Sequence of chain 1.F:
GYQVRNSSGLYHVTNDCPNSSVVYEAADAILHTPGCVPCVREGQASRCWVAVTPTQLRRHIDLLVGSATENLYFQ

Sequence of chain 2.B:
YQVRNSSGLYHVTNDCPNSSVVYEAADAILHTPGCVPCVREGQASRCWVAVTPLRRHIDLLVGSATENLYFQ

The small molecule below binds the protein below.
Small molecule (SMILES): CC(=O)N[C@@H]1[C@@H](O)[C@H](O)[C@@H](CO)O[C@H]1O

Binding-site contacts:
Ligand atom O5 contacts residue VAL42 of chain 2.B at 3.6 Å.
Ligand atom O7 contacts residue CYS41 of chain 2.B at 2.9 Å (h-bond).
Ligand atom O5 contacts residue CYS41 of chain 2.B at 4.3 Å.
Ligand atom C5 contacts residue ARG43 of chain 2.B at 4.1 Å.
Ligand atom C1 contacts residue ARG43 of chain 2.B at 4.0 Å.
Ligand atom C1 contacts residue CYS41 of chain 2.B at 3.8 Å (hydrophobic).
Ligand atom C7 contacts residue ASN21 of chain 1.F at 3.3 Å.
Ligand atom O5 contacts residue ASN21 of chain 1.F at 2.3 Å (h-bond).
Ligand atom C2 contacts residue ASN21 of chain 1.F at 2.4 Å.
Ligand atom C6 contacts residue ARG43 of chain 2.B at 3.6 Å.
Ligand atom O6 contacts residue VAL42 of chain 2.B at 3.5 Å.
Ligand atom O7 contacts residue ASN21 of chain 1.F at 3.4 Å (h-bond).
Ligand atom C8 contacts residue ASN21 of chain 1.F at 4.4 Å.
Ligand atom C7 contacts residue CYS41 of chain 2.B at 3.8 Å (hydrophobic).
Ligand atom C1 contacts residue VAL42 of chain 2.B at 4.2 Å (hydrophobic).
Ligand atom C2 contacts residue CYS41 of chain 2.B at 3.8 Å (hydrophobic).
Ligand atom O6 contacts residue ARG43 of chain 2.B at 2.7 Å (salt-bridge).
Ligand atom C5 contacts residue ASN21 of chain 1.F at 3.6 Å.
Ligand atom C4 contacts residue VAL42 of chain 2.B at 4.2 Å (hydrophobic).
Ligand atom N2 contacts residue ASN21 of chain 1.F at 2.9 Å (h-bond).
Ligand atom C1 contacts residue ASN21 of chain 1.F at 1.4 Å.
Ligand atom C8 contacts residue PRO20 of chain 1.F at 4.2 Å (hydrophobic).
Ligand atom O5 contacts residue ARG43 of chain 2.B at 3.1 Å (salt-bridge).
Ligand atom N2 contacts residue CYS41 of chain 2.B at 4.2 Å.
Ligand atom C4 contacts residue ASN21 of chain 1.F at 4.2 Å.
Ligand atom C2 contacts residue VAL42 of chain 2.B at 4.2 Å (hydrophobic).
Ligand atom C3 contacts residue ASN21 of chain 1.F at 3.8 Å.